This protein binds this small molecule.
Small molecule (SMILES): Nc1ncnc2c1ncn2[C@@H]1O[C@H](CO[P](=O)(O)O[P](=O)(O)CP(=O)(O)O)[C@@H](O)[C@H]1O

Sequence of chain 1.A:
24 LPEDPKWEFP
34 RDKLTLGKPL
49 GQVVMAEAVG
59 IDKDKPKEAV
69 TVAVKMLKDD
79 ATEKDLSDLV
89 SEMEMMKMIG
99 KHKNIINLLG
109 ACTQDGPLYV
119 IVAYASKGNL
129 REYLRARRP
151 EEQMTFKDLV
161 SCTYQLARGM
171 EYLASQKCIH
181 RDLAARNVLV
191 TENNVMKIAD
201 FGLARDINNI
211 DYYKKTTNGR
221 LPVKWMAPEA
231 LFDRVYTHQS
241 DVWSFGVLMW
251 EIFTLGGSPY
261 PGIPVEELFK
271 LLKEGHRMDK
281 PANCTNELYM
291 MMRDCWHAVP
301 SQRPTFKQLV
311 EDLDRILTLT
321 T

Binding-site contacts:
Ligand atom N6 contacts residue ALA71 of chain 1.A at 3.4 Å.
Ligand atom N9 contacts residue VAL51 of chain 1.A at 4.0 Å.
Ligand atom N6 contacts residue ALA121 of chain 1.A at 3.0 Å (h-bond).
Ligand atom C4 contacts residue LEU43 of chain 1.A at 3.9 Å (hydrophobic).
Ligand atom N9 contacts residue LEU189 of chain 1.A at 4.0 Å.
Ligand atom C2 contacts residue TYR122 of chain 1.A at 4.4 Å (hydrophobic).
Ligand atom C5 contacts residue LEU189 of chain 1.A at 3.5 Å (hydrophobic).
Ligand atom C4 contacts residue LEU189 of chain 1.A at 3.5 Å (hydrophobic).
Ligand atom C4 contacts residue VAL51 of chain 1.A at 4.3 Å (hydrophobic).
Ligand atom C5 contacts residue VAL51 of chain 1.A at 4.2 Å (hydrophobic).
Ligand atom N3 contacts residue LEU189 of chain 1.A at 3.6 Å.
Ligand atom N7 contacts residue LEU189 of chain 1.A at 3.6 Å.
Ligand atom C6 contacts residue ALA121 of chain 1.A at 4.3 Å (hydrophobic).
Ligand atom N6 contacts residue ILE104 of chain 1.A at 3.5 Å.
Ligand atom C5 contacts residue LEU43 of chain 1.A at 4.0 Å (hydrophobic).
Ligand atom C6 contacts residue LEU189 of chain 1.A at 3.5 Å (hydrophobic).
Ligand atom C2 contacts residue LEU43 of chain 1.A at 3.6 Å (hydrophobic).
Ligand atom C5 contacts residue ALA71 of chain 1.A at 4.3 Å (hydrophobic).
Ligand atom N1 contacts residue ALA123 of chain 1.A at 3.2 Å (h-bond).
Ligand atom C2 contacts residue LEU189 of chain 1.A at 3.8 Å (hydrophobic).
Ligand atom C6 contacts residue ALA71 of chain 1.A at 3.8 Å (hydrophobic).
Ligand atom N6 contacts residue LEU189 of chain 1.A at 3.6 Å.
Ligand atom C2 contacts residue ALA123 of chain 1.A at 3.5 Å (hydrophobic).
Ligand atom N1 contacts residue LEU189 of chain 1.A at 4.0 Å.
Ligand atom N6 contacts residue VAL120 of chain 1.A at 4.0 Å.
Ligand atom C8 contacts residue LEU189 of chain 1.A at 4.3 Å (hydrophobic).
Ligand atom N6 contacts residue TYR122 of chain 1.A at 3.8 Å.
Ligand atom N1 contacts residue TYR122 of chain 1.A at 3.9 Å.
Ligand atom C8 contacts residue VAL51 of chain 1.A at 3.8 Å (hydrophobic).
Ligand atom N1 contacts residue ALA71 of chain 1.A at 4.4 Å.
Ligand atom N1 contacts residue LEU43 of chain 1.A at 3.8 Å.
Ligand atom C6 contacts residue ALA123 of chain 1.A at 3.9 Å (hydrophobic).
Ligand atom N6 contacts residue ALA123 of chain 1.A at 3.5 Å (h-bond).
Ligand atom N7 contacts residue VAL51 of chain 1.A at 3.9 Å.
Ligand atom C6 contacts residue LEU43 of chain 1.A at 4.0 Å (hydrophobic).
Ligand atom N9 contacts residue LEU43 of chain 1.A at 4.4 Å.
Ligand atom N3 contacts residue LEU43 of chain 1.A at 3.7 Å.